This small molecule binds to this protein.
Small molecule (SMILES): Nc1ncnc2c1ncn2[C@@H]1O[C@H](CO[P](=O)(O)O[P](=O)(O)NP(=O)(O)O)[C@@H](O)[C@H]1O

Binding-site contacts:
Ligand atom O3G contacts residue 3EW1 of chain 1.C at 3.4 Å.
Ligand atom O2G contacts residue LYS196 of chain 1.A at 3.7 Å.
Ligand atom C3' contacts residue SER154 of chain 1.A at 3.8 Å.
Ligand atom O2A contacts residue LYS101 of chain 1.A at 2.9 Å (salt-bridge).
Ligand atom C6 contacts residue LEU201 of chain 1.A at 3.6 Å (hydrophobic).
Ligand atom O1A contacts residue LYS101 of chain 1.A at 3.2 Å.
Ligand atom O1B contacts residue SER198 of chain 1.A at 3.6 Å.
Ligand atom C2' contacts residue GLN157 of chain 1.A at 3.6 Å.
Ligand atom N6 contacts residue ALA99 of chain 1.A at 3.5 Å.
Ligand atom O2' contacts residue SER154 of chain 1.A at 3.5 Å (h-bond).
Ligand atom O2B contacts residue SER198 of chain 1.A at 3.5 Å.
Ligand atom O2A contacts residue ASP212 of chain 1.A at 3.0 Å (salt-bridge).
Ligand atom O3' contacts residue SER154 of chain 1.A at 3.2 Å (h-bond).
Ligand atom O4' contacts residue GLY79 of chain 1.A at 3.5 Å.
Ligand atom O1G contacts residue LYS196 of chain 1.A at 3.0 Å (salt-bridge).
Ligand atom C4' contacts residue ALA80 of chain 1.A at 3.8 Å (hydrophobic).
Ligand atom O5' contacts residue VAL86 of chain 1.A at 3.7 Å.
Ligand atom O2A contacts residue MG1 of chain 1.E at 2.7 Å.
Ligand atom C2' contacts residue SER154 of chain 1.A at 3.6 Å.
Ligand atom C2 contacts residue MET150 of chain 1.A at 3.4 Å (hydrophobic).
Ligand atom N1 contacts residue MET150 of chain 1.A at 3.5 Å (h-bond).
Ligand atom N6 contacts residue GLU148 of chain 1.A at 3.3 Å (salt-bridge).
Ligand atom O1G contacts residue MG1 of chain 1.E at 3.4 Å.
Ligand atom N6 contacts residue LEU201 of chain 1.A at 3.5 Å.
Ligand atom O1B contacts residue ASN199 of chain 1.A at 3.7 Å.
Ligand atom C5' contacts residue ALA80 of chain 1.A at 3.2 Å (hydrophobic).
Ligand atom O2G contacts residue ASN82 of chain 1.A at 3.0 Å (h-bond).
Ligand atom O4' contacts residue VAL86 of chain 1.A at 3.7 Å.
Ligand atom O3A contacts residue GLY81 of chain 1.A at 3.4 Å.
Ligand atom C2 contacts residue LEU78 of chain 1.A at 3.7 Å (hydrophobic).
Ligand atom C4' contacts residue GLY79 of chain 1.A at 3.5 Å.
Ligand atom O3G contacts residue GLY81 of chain 1.A at 3.3 Å.
Ligand atom O3G contacts residue ASN82 of chain 1.A at 3.2 Å (h-bond).
Ligand atom O1G contacts residue 3EW1 of chain 1.C at 3.8 Å.
Ligand atom N7 contacts residue MET147 of chain 1.A at 3.1 Å.
Ligand atom PA contacts residue LYS101 of chain 1.A at 3.6 Å.
Ligand atom C8 contacts residue VAL86 of chain 1.A at 3.8 Å (hydrophobic).
Ligand atom O1B contacts residue MG1 of chain 1.E at 2.6 Å.
Ligand atom O2' contacts residue GLN157 of chain 1.A at 2.3 Å (h-bond).
Ligand atom O1A contacts residue 3EW1 of chain 1.C at 3.1 Å.

Sequence of chain 1.A:
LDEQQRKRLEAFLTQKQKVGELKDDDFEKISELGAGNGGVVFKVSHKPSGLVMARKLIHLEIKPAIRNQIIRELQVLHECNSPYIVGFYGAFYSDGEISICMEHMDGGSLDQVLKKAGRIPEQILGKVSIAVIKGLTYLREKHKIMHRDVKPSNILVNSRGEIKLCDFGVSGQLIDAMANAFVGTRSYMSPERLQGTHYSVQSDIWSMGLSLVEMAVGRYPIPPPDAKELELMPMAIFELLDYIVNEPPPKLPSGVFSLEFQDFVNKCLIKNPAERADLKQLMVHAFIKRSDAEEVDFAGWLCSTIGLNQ